Binding-site contacts:
Ligand atom O2 contacts residue MET355 of chain 1.A at 3.7 Å.
Ligand atom O5 contacts residue SER73 of chain 1.A at 3.5 Å.
Ligand atom O4 contacts residue LEU189 of chain 1.A at 3.8 Å.
Ligand atom C18 contacts residue TYR52 of chain 1.A at 3.5 Å (hydrophobic).
Ligand atom C15 contacts residue ARG48 of chain 1.A at 3.8 Å.
Ligand atom C15 contacts residue SER73 of chain 1.A at 3.7 Å.
Ligand atom C22 contacts residue ARG48 of chain 1.A at 3.7 Å.
Ligand atom C3 contacts residue HEM1 of chain 1.C at 3.5 Å.
Ligand atom C1 contacts residue ALA331 of chain 1.A at 3.5 Å (hydrophobic).
Ligand atom C20 contacts residue ARG48 of chain 1.A at 3.2 Å.
Ligand atom O1 contacts residue ALA75 of chain 1.A at 3.5 Å.
Ligand atom O5 contacts residue ARG48 of chain 1.A at 2.7 Å (salt-bridge).
Ligand atom C2 contacts residue ALA331 of chain 1.A at 3.1 Å (hydrophobic).
Ligand atom O3 contacts residue TYR52 of chain 1.A at 2.6 Å (h-bond).
Ligand atom C9 contacts residue MET186 of chain 1.A at 3.5 Å (hydrophobic).
Ligand atom O5 contacts residue GLN74 of chain 1.A at 2.9 Å (h-bond).
Ligand atom O4 contacts residue GLN74 of chain 1.A at 3.3 Å (h-bond).
Ligand atom C18 contacts residue ARG48 of chain 1.A at 3.7 Å.
Ligand atom C10 contacts residue MET186 of chain 1.A at 3.8 Å (hydrophobic).
Ligand atom C11 contacts residue VAL27 of chain 1.A at 3.6 Å (hydrophobic).
Ligand atom C6 contacts residue LEU438 of chain 1.A at 3.5 Å (hydrophobic).
Ligand atom C22 contacts residue LEU21 of chain 1.A at 3.4 Å (hydrophobic).
Ligand atom O3 contacts residue LEU30 of chain 1.A at 3.8 Å.
Ligand atom C17 contacts residue LEU21 of chain 1.A at 3.6 Å (hydrophobic).
Ligand atom C15 contacts residue GLN74 of chain 1.A at 3.5 Å.
Ligand atom C21 contacts residue ARG48 of chain 1.A at 3.4 Å.
Ligand atom C14 contacts residue TYR52 of chain 1.A at 3.6 Å (hydrophobic).
Ligand atom C1 contacts residue ALA329 of chain 1.A at 3.8 Å (hydrophobic).
Ligand atom O4 contacts residue SER73 of chain 1.A at 3.6 Å.
Ligand atom O2 contacts residue SER73 of chain 1.A at 3.7 Å.
Ligand atom C4 contacts residue ALA331 of chain 1.A at 3.5 Å (hydrophobic).
Ligand atom C3 contacts residue PHE88 of chain 1.A at 3.8 Å (hydrophobic).
Ligand atom C4 contacts residue LEU76 of chain 1.A at 3.8 Å (hydrophobic).
Ligand atom C13 contacts residue TYR52 of chain 1.A at 3.7 Å (hydrophobic).
Ligand atom C19 contacts residue ARG48 of chain 1.A at 3.4 Å.
Ligand atom C7 contacts residue ALA75 of chain 1.A at 3.7 Å (hydrophobic).
Ligand atom C16 contacts residue TYR52 of chain 1.A at 3.6 Å (hydrophobic).
Ligand atom O4 contacts residue ALA75 of chain 1.A at 2.9 Å (h-bond).
Ligand atom C3 contacts residue ALA331 of chain 1.A at 3.1 Å (hydrophobic).
Ligand atom C19 contacts residue PHE43 of chain 1.A at 3.7 Å (hydrophobic).

Sequence of chain 1.A:
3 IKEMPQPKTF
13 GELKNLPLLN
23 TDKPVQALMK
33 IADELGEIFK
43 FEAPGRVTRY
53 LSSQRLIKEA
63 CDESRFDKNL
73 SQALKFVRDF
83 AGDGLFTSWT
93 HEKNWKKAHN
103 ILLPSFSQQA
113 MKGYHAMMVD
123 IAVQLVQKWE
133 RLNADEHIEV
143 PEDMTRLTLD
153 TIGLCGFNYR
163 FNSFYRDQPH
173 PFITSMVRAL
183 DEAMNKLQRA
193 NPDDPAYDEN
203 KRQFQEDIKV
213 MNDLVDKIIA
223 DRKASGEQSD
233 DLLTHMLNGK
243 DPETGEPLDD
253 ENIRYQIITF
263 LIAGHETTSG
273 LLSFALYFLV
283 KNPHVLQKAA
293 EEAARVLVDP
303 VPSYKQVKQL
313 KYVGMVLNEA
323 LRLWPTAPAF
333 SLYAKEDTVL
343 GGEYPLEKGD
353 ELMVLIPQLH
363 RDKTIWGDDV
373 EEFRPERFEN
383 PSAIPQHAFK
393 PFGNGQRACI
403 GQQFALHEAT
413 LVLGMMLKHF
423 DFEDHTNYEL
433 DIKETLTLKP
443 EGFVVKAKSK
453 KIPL

This protein binds this small molecule.
Small molecule (SMILES): O=C(O)[C@H](Cc1ccccc1)NC(=O)[C@@H]1CCCN1C(=O)OCc1ccccc1